Sequence of chain 1.C:
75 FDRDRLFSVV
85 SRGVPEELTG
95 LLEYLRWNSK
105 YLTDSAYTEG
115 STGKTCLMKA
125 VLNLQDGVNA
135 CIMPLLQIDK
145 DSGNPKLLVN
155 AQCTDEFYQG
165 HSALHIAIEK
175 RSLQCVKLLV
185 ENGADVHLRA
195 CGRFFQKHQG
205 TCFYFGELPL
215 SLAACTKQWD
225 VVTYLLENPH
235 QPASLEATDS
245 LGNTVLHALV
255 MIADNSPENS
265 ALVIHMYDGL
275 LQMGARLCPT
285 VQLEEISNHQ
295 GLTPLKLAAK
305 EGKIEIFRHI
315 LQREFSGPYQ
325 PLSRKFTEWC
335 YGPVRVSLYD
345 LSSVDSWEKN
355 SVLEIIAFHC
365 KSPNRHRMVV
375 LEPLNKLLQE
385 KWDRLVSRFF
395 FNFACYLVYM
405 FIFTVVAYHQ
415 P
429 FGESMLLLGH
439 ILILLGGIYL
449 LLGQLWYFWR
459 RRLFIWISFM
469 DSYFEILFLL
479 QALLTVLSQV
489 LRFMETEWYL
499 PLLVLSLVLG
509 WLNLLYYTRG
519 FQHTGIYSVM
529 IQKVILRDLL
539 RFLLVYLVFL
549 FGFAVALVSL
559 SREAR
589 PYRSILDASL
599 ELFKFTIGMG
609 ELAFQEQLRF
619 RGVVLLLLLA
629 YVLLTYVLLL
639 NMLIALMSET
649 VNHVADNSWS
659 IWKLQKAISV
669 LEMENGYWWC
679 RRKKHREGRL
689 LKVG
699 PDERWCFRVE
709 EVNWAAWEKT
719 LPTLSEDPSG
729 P

Sequence of chain 1.B:
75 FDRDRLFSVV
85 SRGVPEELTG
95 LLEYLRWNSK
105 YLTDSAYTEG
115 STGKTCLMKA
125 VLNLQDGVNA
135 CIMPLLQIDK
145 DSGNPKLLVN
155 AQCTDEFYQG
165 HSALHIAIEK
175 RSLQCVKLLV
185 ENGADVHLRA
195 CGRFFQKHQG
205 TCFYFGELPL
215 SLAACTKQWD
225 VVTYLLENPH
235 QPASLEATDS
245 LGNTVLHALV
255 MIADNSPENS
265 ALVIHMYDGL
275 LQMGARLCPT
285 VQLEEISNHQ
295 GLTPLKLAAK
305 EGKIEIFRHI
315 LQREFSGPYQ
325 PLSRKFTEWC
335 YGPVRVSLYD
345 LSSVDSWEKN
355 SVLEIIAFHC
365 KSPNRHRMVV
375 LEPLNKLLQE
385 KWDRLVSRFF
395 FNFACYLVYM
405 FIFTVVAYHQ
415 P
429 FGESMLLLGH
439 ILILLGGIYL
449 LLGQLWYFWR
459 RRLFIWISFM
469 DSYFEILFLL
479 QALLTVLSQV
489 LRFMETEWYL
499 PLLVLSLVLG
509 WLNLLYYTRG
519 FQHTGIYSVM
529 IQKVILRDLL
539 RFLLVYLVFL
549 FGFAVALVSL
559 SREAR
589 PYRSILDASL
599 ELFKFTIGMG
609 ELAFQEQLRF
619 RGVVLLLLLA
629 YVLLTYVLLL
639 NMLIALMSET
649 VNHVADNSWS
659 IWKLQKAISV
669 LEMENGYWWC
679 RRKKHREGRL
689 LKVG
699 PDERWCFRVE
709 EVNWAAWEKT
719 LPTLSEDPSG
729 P

The protein below binds the small molecule below.
Small molecule (SMILES): C=C(C)[C@@H]1CCC(C)=C[C@H]1c1c(O)cc(CCCCC)cc1O

Binding-site contacts:
Ligand atom C17 contacts residue LEU541 of chain 1.B at 3.7 Å (hydrophobic).
Ligand atom C11 contacts residue VAL635 of chain 1.C at 3.6 Å (hydrophobic).
Ligand atom C19 contacts residue PHE601 of chain 1.B at 3.9 Å (hydrophobic).
Ligand atom C06 contacts residue MET640 of chain 1.B at 3.8 Å (hydrophobic).
Ligand atom C05 contacts residue PHE540 of chain 1.B at 3.7 Å (hydrophobic).
Ligand atom C16 contacts residue LEU631 of chain 1.C at 4.0 Å (hydrophobic).
Ligand atom C12 contacts residue LEU537 of chain 1.B at 3.8 Å (hydrophobic).
Ligand atom C20 contacts residue ILE533 of chain 1.B at 3.9 Å (hydrophobic).
Ligand atom O02 contacts residue LEU541 of chain 1.B at 3.6 Å.
Ligand atom C07 contacts residue TYR634 of chain 1.C at 4.0 Å (hydrophobic).
Ligand atom O02 contacts residue LEU537 of chain 1.B at 3.2 Å (h-bond).
Ligand atom C14 contacts residue LEU631 of chain 1.C at 3.7 Å (hydrophobic).
Ligand atom C06 contacts residue LEU637 of chain 1.B at 3.8 Å (hydrophobic).
Ligand atom C13 contacts residue LEU638 of chain 1.C at 3.9 Å (hydrophobic).
Ligand atom C13 contacts residue LEU537 of chain 1.B at 3.7 Å (hydrophobic).
Ligand atom C23 contacts residue ILE533 of chain 1.B at 3.8 Å (hydrophobic).
Ligand atom C16 contacts residue VAL635 of chain 1.C at 3.6 Å (hydrophobic).
Ligand atom C19 contacts residue LEU631 of chain 1.C at 3.6 Å (hydrophobic).
Ligand atom C14 contacts residue TYR544 of chain 1.B at 3.6 Å (hydrophobic).
Ligand atom C19 contacts residue THR604 of chain 1.B at 4.0 Å.
Ligand atom C17 contacts residue LEU537 of chain 1.B at 3.5 Å (hydrophobic).
Ligand atom C13 contacts residue MET640 of chain 1.B at 3.6 Å (hydrophobic).
Ligand atom O01 contacts residue TYR634 of chain 1.C at 3.5 Å.
Ligand atom C05 contacts residue TYR634 of chain 1.C at 3.8 Å (hydrophobic).
Ligand atom C11 contacts residue LEU631 of chain 1.C at 3.7 Å (hydrophobic).
Ligand atom C06 contacts residue PHE540 of chain 1.B at 3.6 Å (hydrophobic).
Ligand atom O02 contacts residue PHE540 of chain 1.B at 3.2 Å.
Ligand atom O01 contacts residue LEU631 of chain 1.C at 2.5 Å (h-bond).
Ligand atom C18 contacts residue LEU541 of chain 1.B at 3.9 Å (hydrophobic).
Ligand atom C05 contacts residue LEU637 of chain 1.B at 3.8 Å (hydrophobic).
Ligand atom C22 contacts residue ILE533 of chain 1.B at 3.8 Å (hydrophobic).
Ligand atom C13 contacts residue PHE540 of chain 1.B at 3.7 Å (hydrophobic).
Ligand atom C14 contacts residue LEU541 of chain 1.B at 3.8 Å (hydrophobic).
Ligand atom C10 contacts residue LEU631 of chain 1.C at 3.8 Å (hydrophobic).
Ligand atom O01 contacts residue VAL635 of chain 1.C at 3.3 Å.
Ligand atom C22 contacts residue LEU632 of chain 1.C at 4.0 Å (hydrophobic).
Ligand atom C15 contacts residue LEU541 of chain 1.B at 4.0 Å (hydrophobic).
Ligand atom C09 contacts residue LEU638 of chain 1.C at 4.0 Å (hydrophobic).
Ligand atom C03 contacts residue PHE540 of chain 1.B at 3.7 Å (hydrophobic).
Ligand atom C06 contacts residue TYR634 of chain 1.C at 3.8 Å (hydrophobic).